Sequence of chain 1.A:
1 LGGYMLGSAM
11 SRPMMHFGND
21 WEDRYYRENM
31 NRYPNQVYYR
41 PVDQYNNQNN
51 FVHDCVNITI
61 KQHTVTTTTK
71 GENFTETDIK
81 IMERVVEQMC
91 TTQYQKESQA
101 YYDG

This small molecule binds to this protein.
Small molecule (SMILES): Cc1ncc(C[n+]2csc(CCO)c2C)c(N)n1

Binding-site contacts:
Ligand atom C6A contacts residue HIS16 of chain 1.A at 4.2 Å.
Ligand atom C4A contacts residue MET14 of chain 1.A at 4.2 Å (hydrophobic).
Ligand atom C6A contacts residue MET14 of chain 1.A at 4.4 Å (hydrophobic).
Ligand atom C2 contacts residue HIS16 of chain 1.A at 3.9 Å.
Ligand atom C6A contacts residue TYR26 of chain 1.A at 3.6 Å (hydrophobic).
Ligand atom C7A contacts residue MET15 of chain 1.A at 3.6 Å (hydrophobic).
Ligand atom C2 contacts residue MET15 of chain 1.A at 2.9 Å (hydrophobic).
Ligand atom C5 contacts residue HIS16 of chain 1.A at 3.8 Å.
Ligand atom CM2 contacts residue TYR26 of chain 1.A at 3.3 Å (hydrophobic).
Ligand atom N1A contacts residue MET14 of chain 1.A at 4.0 Å.
Ligand atom N1A contacts residue MET15 of chain 1.A at 3.4 Å (h-bond).
Ligand atom O1 contacts residue ASP20 of chain 1.A at 4.4 Å.
Ligand atom CM4 contacts residue ASP23 of chain 1.A at 3.0 Å.
Ligand atom C6 contacts residue GLY18 of chain 1.A at 4.3 Å.
Ligand atom C6 contacts residue ASP23 of chain 1.A at 4.4 Å.
Ligand atom N3 contacts residue MET15 of chain 1.A at 3.5 Å (h-bond).
Ligand atom C5A contacts residue ASP23 of chain 1.A at 4.3 Å.
Ligand atom C7A contacts residue ASP23 of chain 1.A at 3.2 Å.
Ligand atom CM2 contacts residue PRO13 of chain 1.A at 4.4 Å (hydrophobic).
Ligand atom C7 contacts residue ASP20 of chain 1.A at 3.5 Å.
Ligand atom C6 contacts residue HIS16 of chain 1.A at 3.8 Å.
Ligand atom S1 contacts residue HIS16 of chain 1.A at 3.2 Å.
Ligand atom C6A contacts residue MET15 of chain 1.A at 2.8 Å (hydrophobic).
Ligand atom N1A contacts residue TYR26 of chain 1.A at 2.9 Å.
Ligand atom N3 contacts residue HIS16 of chain 1.A at 4.4 Å.
Ligand atom C4A contacts residue MET15 of chain 1.A at 3.8 Å (hydrophobic).
Ligand atom N4A contacts residue MET14 of chain 1.A at 4.4 Å.
Ligand atom C4 contacts residue ASP23 of chain 1.A at 3.4 Å.
Ligand atom C2A contacts residue MET15 of chain 1.A at 3.7 Å (hydrophobic).
Ligand atom CM2 contacts residue MET15 of chain 1.A at 4.2 Å (hydrophobic).
Ligand atom C2A contacts residue MET14 of chain 1.A at 3.5 Å (hydrophobic).
Ligand atom N3 contacts residue ASP23 of chain 1.A at 3.8 Å.
Ligand atom S1 contacts residue MET15 of chain 1.A at 3.8 Å.
Ligand atom N3A contacts residue MET14 of chain 1.A at 3.5 Å.
Ligand atom CM2 contacts residue MET14 of chain 1.A at 3.3 Å (hydrophobic).
Ligand atom C5 contacts residue ASP23 of chain 1.A at 4.4 Å.
Ligand atom C6A contacts residue PHE17 of chain 1.A at 4.2 Å (hydrophobic).
Ligand atom C2A contacts residue TYR26 of chain 1.A at 3.6 Å (hydrophobic).
Ligand atom N3A contacts residue MET15 of chain 1.A at 4.2 Å.
Ligand atom C5A contacts residue MET15 of chain 1.A at 3.0 Å (hydrophobic).